This small molecule binds to this protein.
Small molecule (SMILES): CC(C)(C)c1ccc(N(C(=O)c2ccco2)[C@@H](C(=O)NCCc2cccc(F)c2)c2cccnc2)cc1

Sequence of chain 1.A:
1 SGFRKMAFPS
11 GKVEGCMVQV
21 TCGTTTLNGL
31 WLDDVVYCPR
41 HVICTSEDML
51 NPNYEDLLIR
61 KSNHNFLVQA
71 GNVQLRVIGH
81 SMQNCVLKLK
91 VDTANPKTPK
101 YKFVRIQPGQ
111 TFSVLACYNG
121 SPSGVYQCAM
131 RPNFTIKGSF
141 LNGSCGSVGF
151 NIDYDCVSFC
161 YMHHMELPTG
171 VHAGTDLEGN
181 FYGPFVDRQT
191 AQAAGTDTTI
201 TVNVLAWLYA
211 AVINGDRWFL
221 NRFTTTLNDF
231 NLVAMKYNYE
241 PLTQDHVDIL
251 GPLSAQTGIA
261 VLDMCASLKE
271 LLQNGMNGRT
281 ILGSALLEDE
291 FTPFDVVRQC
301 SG

Binding-site contacts:
Ligand atom C3 contacts residue MET49 of chain 1.A at 3.6 Å (hydrophobic).
Ligand atom C23 contacts residue LEU141 of chain 1.A at 3.5 Å (hydrophobic).
Ligand atom C27 contacts residue CYS145 of chain 1.A at 3.5 Å (hydrophobic).
Ligand atom F contacts residue LEU167 of chain 1.A at 3.3 Å.
Ligand atom C23 contacts residue HIS163 of chain 1.A at 3.6 Å.
Ligand atom C21 contacts residue ASN142 of chain 1.A at 3.2 Å.
Ligand atom C16 contacts residue GLN189 of chain 1.A at 3.6 Å.
Ligand atom C22 contacts residue GLU166 of chain 1.A at 3.6 Å.
Ligand atom C23 contacts residue GLU166 of chain 1.A at 3.7 Å.
Ligand atom O2 contacts residue CYS145 of chain 1.A at 3.7 Å.
Ligand atom O1 contacts residue GLY143 of chain 1.A at 3.0 Å (h-bond).
Ligand atom O contacts residue GLU166 of chain 1.A at 2.7 Å (salt-bridge).
Ligand atom C19 contacts residue GLU166 of chain 1.A at 3.3 Å.
Ligand atom C23 contacts residue SER144 of chain 1.A at 3.5 Å.
Ligand atom C8 contacts residue CYS145 of chain 1.A at 3.7 Å (hydrophobic).
Ligand atom C27 contacts residue GLY143 of chain 1.A at 3.4 Å.
Ligand atom C17 contacts residue THR190 of chain 1.A at 3.5 Å.
Ligand atom C25 contacts residue CYS145 of chain 1.A at 3.5 Å (hydrophobic).
Ligand atom C22 contacts residue LEU141 of chain 1.A at 3.5 Å (hydrophobic).
Ligand atom C29 contacts residue HIS41 of chain 1.A at 3.6 Å.
Ligand atom C22 contacts residue PHE140 of chain 1.A at 3.5 Å (hydrophobic).
Ligand atom F contacts residue GLN192 of chain 1.A at 3.5 Å.
Ligand atom C9 contacts residue HIS164 of chain 1.A at 3.5 Å.
Ligand atom C5 contacts residue MET49 of chain 1.A at 3.2 Å (hydrophobic).
Ligand atom C2 contacts residue GLN189 of chain 1.A at 3.7 Å.
Ligand atom N2 contacts residue SER144 of chain 1.A at 3.3 Å (h-bond).
Ligand atom C9 contacts residue HIS41 of chain 1.A at 3.5 Å.
Ligand atom C contacts residue MET165 of chain 1.A at 3.6 Å (hydrophobic).
Ligand atom O1 contacts residue ASN142 of chain 1.A at 3.1 Å.
Ligand atom C23 contacts residue PHE140 of chain 1.A at 3.5 Å (hydrophobic).
Ligand atom O2 contacts residue HIS41 of chain 1.A at 3.6 Å.
Ligand atom O contacts residue MET165 of chain 1.A at 3.4 Å.
Ligand atom C8 contacts residue HIS41 of chain 1.A at 3.7 Å.
Ligand atom C28 contacts residue THR26 of chain 1.A at 3.6 Å.
Ligand atom C8 contacts residue HIS164 of chain 1.A at 3.2 Å.
Ligand atom C12 contacts residue GLU166 of chain 1.A at 3.6 Å.
Ligand atom N2 contacts residue HIS163 of chain 1.A at 2.7 Å (h-bond).
Ligand atom C19 contacts residue MET165 of chain 1.A at 3.5 Å (hydrophobic).
Ligand atom C24 contacts residue HIS163 of chain 1.A at 3.6 Å.
Ligand atom C26 contacts residue CYS145 of chain 1.A at 3.2 Å (hydrophobic).